Sequence of chain 1.B:
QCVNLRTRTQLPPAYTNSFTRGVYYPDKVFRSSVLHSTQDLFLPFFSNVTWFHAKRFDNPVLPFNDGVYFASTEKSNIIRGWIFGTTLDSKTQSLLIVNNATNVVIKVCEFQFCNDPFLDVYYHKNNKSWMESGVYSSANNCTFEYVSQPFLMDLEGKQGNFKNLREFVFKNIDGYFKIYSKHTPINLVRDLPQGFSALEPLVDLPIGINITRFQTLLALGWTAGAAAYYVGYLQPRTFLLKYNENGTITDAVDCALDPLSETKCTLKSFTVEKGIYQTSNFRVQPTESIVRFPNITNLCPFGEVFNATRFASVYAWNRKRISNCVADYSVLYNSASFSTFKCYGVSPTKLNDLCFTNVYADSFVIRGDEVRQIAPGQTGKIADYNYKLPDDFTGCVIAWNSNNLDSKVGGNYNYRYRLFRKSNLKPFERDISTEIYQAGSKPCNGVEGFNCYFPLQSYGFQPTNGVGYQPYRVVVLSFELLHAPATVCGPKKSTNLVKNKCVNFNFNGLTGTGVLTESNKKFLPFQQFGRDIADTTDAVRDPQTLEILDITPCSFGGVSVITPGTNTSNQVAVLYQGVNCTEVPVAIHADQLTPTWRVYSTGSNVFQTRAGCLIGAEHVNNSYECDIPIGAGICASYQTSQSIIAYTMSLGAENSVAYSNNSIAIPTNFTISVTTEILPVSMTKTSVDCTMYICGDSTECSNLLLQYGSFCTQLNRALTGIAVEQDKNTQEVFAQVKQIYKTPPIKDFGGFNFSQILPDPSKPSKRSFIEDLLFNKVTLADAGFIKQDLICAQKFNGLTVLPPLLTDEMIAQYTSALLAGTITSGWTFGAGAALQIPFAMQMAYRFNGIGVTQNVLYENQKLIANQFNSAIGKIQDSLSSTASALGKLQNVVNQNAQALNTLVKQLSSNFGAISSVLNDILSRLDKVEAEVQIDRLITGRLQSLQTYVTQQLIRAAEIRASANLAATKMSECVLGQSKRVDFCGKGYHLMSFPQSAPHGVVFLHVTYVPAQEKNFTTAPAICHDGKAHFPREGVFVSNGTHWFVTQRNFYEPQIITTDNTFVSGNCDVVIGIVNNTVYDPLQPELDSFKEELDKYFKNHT

A protein and the small-molecule ligand that binds it are described below.
Small molecule (SMILES): CC(=O)N[C@H]1[C@H](O[C@H]2[C@H](O)[C@@H](NC(C)=O)CO[C@@H]2CO)O[C@H](CO)[C@@H](O[C@H]2O[C@H](CO)[C@@H](O)[C@H](O)[C@@H]2O)[C@@H]1O

Binding-site contacts:
Ligand atom N2 contacts residue PHE340 of chain 1.C at 4.5 Å.
Ligand atom C4 contacts residue TYR487 of chain 1.B at 3.2 Å (hydrophobic).
Ligand atom C3 contacts residue ASN485 of chain 1.B at 4.3 Å.
Ligand atom N2 contacts residue ASN341 of chain 1.C at 2.9 Å (h-bond).
Ligand atom C5 contacts residue ASN341 of chain 1.C at 3.5 Å.
Ligand atom N2 contacts residue GLY337 of chain 1.C at 4.2 Å.
Ligand atom C3 contacts residue TYR487 of chain 1.B at 3.7 Å (hydrophobic).
Ligand atom O7 contacts residue GLY337 of chain 1.C at 3.0 Å.
Ligand atom C4 contacts residue ASN341 of chain 1.C at 4.3 Å.
Ligand atom C8 contacts residue GLY337 of chain 1.C at 3.9 Å.
Ligand atom C4 contacts residue ASN485 of chain 1.B at 4.2 Å.
Ligand atom O3 contacts residue ASN485 of chain 1.B at 3.7 Å.
Ligand atom C7 contacts residue PHE340 of chain 1.C at 4.4 Å (hydrophobic).
Ligand atom O4 contacts residue ASN485 of chain 1.B at 3.1 Å (h-bond).
Ligand atom C2 contacts residue ASN341 of chain 1.C at 2.6 Å.
Ligand atom C1 contacts residue ASN341 of chain 1.C at 1.4 Å.
Ligand atom O6 contacts residue PHE454 of chain 1.B at 4.2 Å.
Ligand atom O4 contacts residue TYR487 of chain 1.B at 2.8 Å (h-bond).
Ligand atom O7 contacts residue PHE336 of chain 1.C at 3.9 Å.
Ligand atom O3 contacts residue TYR487 of chain 1.B at 3.0 Å (h-bond).
Ligand atom O5 contacts residue ASN341 of chain 1.C at 2.4 Å (h-bond).
Ligand atom C3 contacts residue ASN341 of chain 1.C at 3.8 Å.
Ligand atom C8 contacts residue PHE336 of chain 1.C at 3.0 Å (hydrophobic).
Ligand atom C8 contacts residue PHE340 of chain 1.C at 3.5 Å (hydrophobic).
Ligand atom C7 contacts residue ASN341 of chain 1.C at 4.2 Å.
Ligand atom C7 contacts residue PHE336 of chain 1.C at 3.8 Å (hydrophobic).
Ligand atom C7 contacts residue GLY337 of chain 1.C at 3.4 Å.

Sequence of chain 1.C:
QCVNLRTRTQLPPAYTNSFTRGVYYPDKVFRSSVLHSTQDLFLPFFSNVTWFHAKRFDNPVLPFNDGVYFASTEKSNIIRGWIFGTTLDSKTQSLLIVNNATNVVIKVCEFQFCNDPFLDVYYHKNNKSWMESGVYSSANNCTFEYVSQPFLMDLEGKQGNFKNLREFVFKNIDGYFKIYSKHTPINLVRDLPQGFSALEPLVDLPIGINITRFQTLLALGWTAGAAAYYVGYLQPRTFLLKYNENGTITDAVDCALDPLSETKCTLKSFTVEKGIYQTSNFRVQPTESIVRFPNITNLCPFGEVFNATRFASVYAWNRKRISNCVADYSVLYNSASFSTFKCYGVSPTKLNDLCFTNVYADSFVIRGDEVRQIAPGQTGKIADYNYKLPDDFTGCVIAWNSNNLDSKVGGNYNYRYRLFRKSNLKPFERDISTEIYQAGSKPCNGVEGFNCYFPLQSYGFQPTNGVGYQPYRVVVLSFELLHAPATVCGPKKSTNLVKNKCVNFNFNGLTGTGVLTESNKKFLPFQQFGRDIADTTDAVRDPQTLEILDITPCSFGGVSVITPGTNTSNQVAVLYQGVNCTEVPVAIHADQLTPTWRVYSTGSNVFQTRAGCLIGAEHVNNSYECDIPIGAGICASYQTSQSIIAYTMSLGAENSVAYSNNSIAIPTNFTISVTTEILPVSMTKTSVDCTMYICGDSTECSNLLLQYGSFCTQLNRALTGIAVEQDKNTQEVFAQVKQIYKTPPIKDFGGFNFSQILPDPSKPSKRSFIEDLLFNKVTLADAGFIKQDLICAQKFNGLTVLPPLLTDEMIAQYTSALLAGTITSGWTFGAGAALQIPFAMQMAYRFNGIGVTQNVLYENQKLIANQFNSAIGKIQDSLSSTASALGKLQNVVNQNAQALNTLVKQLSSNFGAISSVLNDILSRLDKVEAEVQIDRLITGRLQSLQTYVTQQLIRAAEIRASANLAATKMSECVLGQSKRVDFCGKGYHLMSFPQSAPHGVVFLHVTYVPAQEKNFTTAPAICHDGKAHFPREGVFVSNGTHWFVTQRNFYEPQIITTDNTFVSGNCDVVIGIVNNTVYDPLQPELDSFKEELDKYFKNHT